Binding-site contacts:
Ligand atom F1 contacts residue MET39 of chain 1.B at 3.7 Å.
Ligand atom F3 contacts residue LEU37 of chain 1.B at 3.3 Å.
Ligand atom N3 contacts residue HIS161 of chain 1.B at 3.4 Å (h-bond).
Ligand atom C17 contacts residue HIS222 of chain 1.B at 3.9 Å.
Ligand atom N1 contacts residue ASP96 of chain 1.B at 3.9 Å.
Ligand atom S1 contacts residue CYS180 of chain 1.B at 3.5 Å.
Ligand atom N1 contacts residue HIS222 of chain 1.B at 3.9 Å.
Ligand atom C4 contacts residue HIS222 of chain 1.B at 3.3 Å.
Ligand atom C6 contacts residue HIS222 of chain 1.B at 3.7 Å.
Ligand atom N3 contacts residue HIS94 of chain 1.B at 3.1 Å (h-bond).
Ligand atom C8 contacts residue HIS161 of chain 1.B at 3.8 Å.
Ligand atom C4 contacts residue ALA46 of chain 1.B at 3.9 Å (hydrophobic).
Ligand atom C11 contacts residue TRP65 of chain 1.B at 3.9 Å (hydrophobic).
Ligand atom N3 contacts residue ZN1 of chain 1.I at 2.0 Å.
Ligand atom C8 contacts residue ZN1 of chain 1.J at 3.0 Å.
Ligand atom S1 contacts residue HIS161 of chain 1.B at 3.4 Å.
Ligand atom C5 contacts residue HIS222 of chain 1.B at 3.4 Å.
Ligand atom C4 contacts residue VAL45 of chain 1.B at 2.9 Å (hydrophobic).
Ligand atom N4 contacts residue HIS94 of chain 1.B at 3.4 Å (h-bond).
Ligand atom F3 contacts residue GLN95 of chain 1.B at 3.2 Å.
Ligand atom C8 contacts residue ASP96 of chain 1.B at 3.6 Å.
Ligand atom N1 contacts residue ZN1 of chain 1.J at 3.8 Å.
Ligand atom N3 contacts residue ASP96 of chain 1.B at 3.5 Å (salt-bridge).
Ligand atom C3 contacts residue HIS222 of chain 1.B at 3.7 Å.
Ligand atom C5 contacts residue VAL45 of chain 1.B at 3.4 Å (hydrophobic).
Ligand atom C2 contacts residue HIS222 of chain 1.B at 3.8 Å.
Ligand atom C12 contacts residue MET39 of chain 1.B at 3.7 Å (hydrophobic).
Ligand atom S1 contacts residue ASP96 of chain 1.B at 3.7 Å.
Ligand atom S1 contacts residue ZN1 of chain 1.J at 2.3 Å.
Ligand atom C7 contacts residue HIS222 of chain 1.B at 3.9 Å.
Ligand atom C9 contacts residue ASP96 of chain 1.B at 3.9 Å.
Ligand atom N4 contacts residue ASP96 of chain 1.B at 3.6 Å.
Ligand atom N3 contacts residue ZN1 of chain 1.J at 3.9 Å.
Ligand atom S1 contacts residue HIS222 of chain 1.B at 3.6 Å (h-bond).
Ligand atom S1 contacts residue ZN1 of chain 1.I at 3.4 Å.
Ligand atom C8 contacts residue ZN1 of chain 1.I at 2.9 Å.
Ligand atom N2 contacts residue ASP96 of chain 1.B at 3.7 Å.
Ligand atom N2 contacts residue ZN1 of chain 1.J at 3.6 Å.
Ligand atom N3 contacts residue HIS92 of chain 1.B at 3.6 Å.
Ligand atom N4 contacts residue ZN1 of chain 1.I at 3.0 Å.

This small molecule binds to this protein.
Small molecule (SMILES): O=C(O)c1cccc(/C=N/n2c(S)nnc2-c2ccc(C(F)(F)F)cc2)c1

Sequence of chain 1.B:
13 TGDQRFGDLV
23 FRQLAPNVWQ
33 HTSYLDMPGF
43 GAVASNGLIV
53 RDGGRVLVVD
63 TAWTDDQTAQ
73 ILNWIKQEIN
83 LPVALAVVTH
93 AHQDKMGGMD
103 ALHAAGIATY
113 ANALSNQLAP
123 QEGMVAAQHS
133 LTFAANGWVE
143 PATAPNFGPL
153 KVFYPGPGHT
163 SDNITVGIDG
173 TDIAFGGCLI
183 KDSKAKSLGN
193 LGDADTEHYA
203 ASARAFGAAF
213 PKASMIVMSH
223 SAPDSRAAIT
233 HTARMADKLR